Binding-site contacts:
Ligand atom O5 contacts residue THR155 of chain 41.E at 3.7 Å.
Ligand atom O3 contacts residue HIS149 of chain 41.E at 4.1 Å.
Ligand atom O7 contacts residue ASN153 of chain 41.E at 3.8 Å.
Ligand atom C7 contacts residue ASN153 of chain 41.E at 3.5 Å.
Ligand atom N2 contacts residue ASN153 of chain 41.E at 2.9 Å (h-bond).
Ligand atom C1 contacts residue HIS149 of chain 41.E at 4.2 Å.
Ligand atom C6 contacts residue HIS158 of chain 41.E at 4.4 Å.
Ligand atom C8 contacts residue GLY102 of chain 44.E at 4.2 Å.
Ligand atom O7 contacts residue THR155 of chain 41.E at 4.1 Å.
Ligand atom C1 contacts residue ASN153 of chain 41.E at 1.4 Å.
Ligand atom N2 contacts residue HIS149 of chain 41.E at 3.4 Å.
Ligand atom C5 contacts residue THR155 of chain 41.E at 3.9 Å.
Ligand atom C5 contacts residue HIS158 of chain 41.E at 4.3 Å.
Ligand atom O5 contacts residue HIS158 of chain 41.E at 3.1 Å.
Ligand atom C2 contacts residue ASN153 of chain 41.E at 2.5 Å.
Ligand atom C1 contacts residue HIS158 of chain 41.E at 3.8 Å.
Ligand atom C1 contacts residue THR155 of chain 41.E at 3.9 Å.
Ligand atom O6 contacts residue HIS158 of chain 41.E at 3.8 Å.
Ligand atom O5 contacts residue ASN153 of chain 41.E at 2.4 Å (h-bond).
Ligand atom C6 contacts residue THR155 of chain 41.E at 4.4 Å.
Ligand atom O5 contacts residue GLY156 of chain 41.E at 4.3 Å.
Ligand atom C6 contacts residue LYS157 of chain 41.E at 4.2 Å.
Ligand atom C4 contacts residue ASN153 of chain 41.E at 4.2 Å.
Ligand atom O6 contacts residue LYS157 of chain 41.E at 4.2 Å.
Ligand atom C2 contacts residue HIS149 of chain 41.E at 3.6 Å.
Ligand atom C5 contacts residue ASN153 of chain 41.E at 3.7 Å.
Ligand atom C3 contacts residue ASN153 of chain 41.E at 3.8 Å.

Sequence of chain 41.E:
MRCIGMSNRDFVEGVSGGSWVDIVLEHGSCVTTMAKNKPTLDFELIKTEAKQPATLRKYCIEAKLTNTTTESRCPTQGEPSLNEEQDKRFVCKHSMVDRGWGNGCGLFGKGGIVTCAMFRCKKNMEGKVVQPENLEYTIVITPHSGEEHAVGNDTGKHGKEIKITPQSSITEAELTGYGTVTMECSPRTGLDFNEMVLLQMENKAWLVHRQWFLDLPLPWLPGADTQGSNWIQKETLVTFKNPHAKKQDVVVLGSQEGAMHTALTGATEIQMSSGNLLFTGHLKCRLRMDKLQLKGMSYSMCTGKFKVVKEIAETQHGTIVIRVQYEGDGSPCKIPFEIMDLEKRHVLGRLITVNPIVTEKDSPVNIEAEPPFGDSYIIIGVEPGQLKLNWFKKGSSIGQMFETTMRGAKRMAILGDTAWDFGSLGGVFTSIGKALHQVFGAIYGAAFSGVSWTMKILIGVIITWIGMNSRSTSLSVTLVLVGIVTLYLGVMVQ

Sequence of chain 44.E:
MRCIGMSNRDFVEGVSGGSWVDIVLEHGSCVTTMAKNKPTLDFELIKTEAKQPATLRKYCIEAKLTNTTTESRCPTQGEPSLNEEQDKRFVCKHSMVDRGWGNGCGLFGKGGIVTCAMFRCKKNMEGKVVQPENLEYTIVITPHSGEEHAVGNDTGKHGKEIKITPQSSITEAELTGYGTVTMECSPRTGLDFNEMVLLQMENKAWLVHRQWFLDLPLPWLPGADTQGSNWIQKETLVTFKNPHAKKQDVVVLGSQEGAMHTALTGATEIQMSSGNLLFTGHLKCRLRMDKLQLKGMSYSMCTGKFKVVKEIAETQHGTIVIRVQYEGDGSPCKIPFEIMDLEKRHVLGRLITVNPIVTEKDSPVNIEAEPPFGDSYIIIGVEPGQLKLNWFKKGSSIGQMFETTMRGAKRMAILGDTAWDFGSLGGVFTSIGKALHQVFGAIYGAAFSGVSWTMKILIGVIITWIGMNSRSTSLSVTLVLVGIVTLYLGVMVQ

This small molecule binds to this protein.
Small molecule (SMILES): CC(=O)N[C@@H]1[C@@H](O)[C@H](O)[C@@H](CO)O[C@H]1O